Sequence of chain 1.A:
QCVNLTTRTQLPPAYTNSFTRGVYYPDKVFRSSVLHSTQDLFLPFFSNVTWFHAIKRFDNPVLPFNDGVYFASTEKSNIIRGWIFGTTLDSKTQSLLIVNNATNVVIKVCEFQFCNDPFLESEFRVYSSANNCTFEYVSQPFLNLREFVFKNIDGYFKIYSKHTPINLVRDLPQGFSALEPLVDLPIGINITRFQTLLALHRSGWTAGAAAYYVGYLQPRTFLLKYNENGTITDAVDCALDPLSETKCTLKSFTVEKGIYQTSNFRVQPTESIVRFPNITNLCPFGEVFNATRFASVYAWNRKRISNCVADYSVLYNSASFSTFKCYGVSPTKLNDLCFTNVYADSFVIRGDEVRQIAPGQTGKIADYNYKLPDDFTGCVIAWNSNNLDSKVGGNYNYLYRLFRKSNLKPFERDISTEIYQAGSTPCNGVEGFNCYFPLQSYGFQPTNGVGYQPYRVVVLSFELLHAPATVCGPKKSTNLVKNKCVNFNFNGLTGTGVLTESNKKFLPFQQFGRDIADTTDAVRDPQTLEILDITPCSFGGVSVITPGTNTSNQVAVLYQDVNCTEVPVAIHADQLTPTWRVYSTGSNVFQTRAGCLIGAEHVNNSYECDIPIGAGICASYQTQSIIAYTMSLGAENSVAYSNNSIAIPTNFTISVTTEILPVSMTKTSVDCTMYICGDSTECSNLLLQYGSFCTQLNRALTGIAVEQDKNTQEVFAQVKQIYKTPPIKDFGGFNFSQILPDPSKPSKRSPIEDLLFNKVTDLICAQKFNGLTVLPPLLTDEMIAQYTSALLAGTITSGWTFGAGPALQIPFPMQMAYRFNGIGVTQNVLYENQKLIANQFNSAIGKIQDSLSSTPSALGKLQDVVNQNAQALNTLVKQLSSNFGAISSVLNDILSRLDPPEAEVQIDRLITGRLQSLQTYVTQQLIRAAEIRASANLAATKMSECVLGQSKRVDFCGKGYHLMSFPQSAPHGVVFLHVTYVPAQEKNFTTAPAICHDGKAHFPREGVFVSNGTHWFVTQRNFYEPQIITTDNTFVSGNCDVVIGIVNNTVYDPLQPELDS

Binding-site contacts:
Ligand atom O5 contacts residue ASN801 of chain 1.A at 2.4 Å (h-bond).
Ligand atom C4 contacts residue ASN801 of chain 1.A at 4.3 Å.
Ligand atom C1 contacts residue ASN801 of chain 1.A at 1.4 Å.
Ligand atom C1 contacts residue SER803 of chain 1.A at 4.3 Å.
Ligand atom C5 contacts residue ASN801 of chain 1.A at 3.7 Å.
Ligand atom C3 contacts residue ASN801 of chain 1.A at 3.8 Å.
Ligand atom C2 contacts residue SER803 of chain 1.A at 4.1 Å.
Ligand atom O7 contacts residue ASN801 of chain 1.A at 4.0 Å.
Ligand atom C7 contacts residue ASN801 of chain 1.A at 3.7 Å.
Ligand atom O5 contacts residue SER803 of chain 1.A at 4.0 Å.
Ligand atom O7 contacts residue GLN804 of chain 1.A at 4.1 Å.
Ligand atom N2 contacts residue ASN801 of chain 1.A at 2.8 Å (h-bond).
Ligand atom C2 contacts residue ASN801 of chain 1.A at 2.5 Å.

A small-molecule ligand and the protein it binds are described below.
Small molecule (SMILES): CC(=O)N[C@H]1[C@H](O[C@H]2[C@H](O)[C@@H](NC(C)=O)CO[C@@H]2CO)O[C@H](CO)[C@@H](O)[C@@H]1O